This small molecule binds to this protein.
Small molecule (SMILES): C[C@H](Cl)CCl

Sequence of chain 1.A:
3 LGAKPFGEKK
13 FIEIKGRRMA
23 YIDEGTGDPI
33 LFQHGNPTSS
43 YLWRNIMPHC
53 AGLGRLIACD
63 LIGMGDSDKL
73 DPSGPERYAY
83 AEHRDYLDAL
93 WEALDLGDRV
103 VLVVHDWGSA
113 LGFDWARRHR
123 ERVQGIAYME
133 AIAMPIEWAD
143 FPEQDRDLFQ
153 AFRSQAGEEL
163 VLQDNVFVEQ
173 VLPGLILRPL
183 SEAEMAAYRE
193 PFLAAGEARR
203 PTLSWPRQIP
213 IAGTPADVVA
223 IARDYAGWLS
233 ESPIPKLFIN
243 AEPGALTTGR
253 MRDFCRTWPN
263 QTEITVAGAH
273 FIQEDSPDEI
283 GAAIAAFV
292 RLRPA

Binding-site contacts:
Ligand atom C3 contacts residue ASP30 of chain 1.A at 3.4 Å.
Ligand atom CL5 contacts residue CA1 of chain 1.C at 2.6 Å.
Ligand atom C4 contacts residue ASP30 of chain 1.A at 4.1 Å.
Ligand atom C2 contacts residue CA1 of chain 1.C at 3.8 Å.
Ligand atom CL5 contacts residue ASP30 of chain 1.A at 2.6 Å.
Ligand atom C4 contacts residue GLY29 of chain 1.A at 3.8 Å.
Ligand atom C3 contacts residue CA1 of chain 1.C at 3.8 Å.
Ligand atom CL1 contacts residue CA1 of chain 1.C at 2.6 Å.